Sequence of chain 1.E:
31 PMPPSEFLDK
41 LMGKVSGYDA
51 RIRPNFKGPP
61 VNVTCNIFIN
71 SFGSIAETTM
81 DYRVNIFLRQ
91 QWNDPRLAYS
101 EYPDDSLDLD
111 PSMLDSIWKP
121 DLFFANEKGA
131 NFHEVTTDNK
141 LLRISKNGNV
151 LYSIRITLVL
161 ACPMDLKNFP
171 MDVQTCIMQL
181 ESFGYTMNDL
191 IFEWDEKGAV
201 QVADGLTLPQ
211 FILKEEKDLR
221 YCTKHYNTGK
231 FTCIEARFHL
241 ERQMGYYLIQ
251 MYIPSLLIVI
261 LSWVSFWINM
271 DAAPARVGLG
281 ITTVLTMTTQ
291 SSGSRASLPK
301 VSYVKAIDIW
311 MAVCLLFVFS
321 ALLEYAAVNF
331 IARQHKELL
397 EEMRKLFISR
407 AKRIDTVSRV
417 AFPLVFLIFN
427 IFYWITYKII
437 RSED

A small-molecule ligand and the protein it binds are described below.
Small molecule (SMILES): CC(=O)N[C@H]1[C@H](O[C@H]2[C@H](O)[C@@H](NC(C)=O)CO[C@@H]2CO)O[C@H](CO)[C@@H](O)[C@@H]1O

Binding-site contacts:
Ligand atom C2 contacts residue ASN62 of chain 1.E at 2.6 Å.
Ligand atom N2 contacts residue ASN62 of chain 1.E at 3.0 Å (h-bond).
Ligand atom C7 contacts residue ASN62 of chain 1.E at 4.0 Å.
Ligand atom C1 contacts residue ASN62 of chain 1.E at 1.4 Å.
Ligand atom C8 contacts residue GLU193 of chain 1.E at 4.2 Å.
Ligand atom C4 contacts residue ASN62 of chain 1.E at 4.3 Å.
Ligand atom C3 contacts residue ASN62 of chain 1.E at 3.9 Å.
Ligand atom O5 contacts residue PRO60 of chain 1.E at 3.9 Å.
Ligand atom O6 contacts residue PRO59 of chain 1.E at 3.8 Å.
Ligand atom C6 contacts residue PRO60 of chain 1.E at 4.1 Å (hydrophobic).
Ligand atom O5 contacts residue ASN62 of chain 1.E at 2.4 Å (h-bond).
Ligand atom C6 contacts residue PRO59 of chain 1.E at 3.8 Å (hydrophobic).
Ligand atom C5 contacts residue ASN62 of chain 1.E at 3.7 Å.
Ligand atom O7 contacts residue ASN62 of chain 1.E at 4.0 Å.
Ligand atom O6 contacts residue PRO60 of chain 1.E at 3.2 Å (h-bond).